Sequence of chain 23.C:
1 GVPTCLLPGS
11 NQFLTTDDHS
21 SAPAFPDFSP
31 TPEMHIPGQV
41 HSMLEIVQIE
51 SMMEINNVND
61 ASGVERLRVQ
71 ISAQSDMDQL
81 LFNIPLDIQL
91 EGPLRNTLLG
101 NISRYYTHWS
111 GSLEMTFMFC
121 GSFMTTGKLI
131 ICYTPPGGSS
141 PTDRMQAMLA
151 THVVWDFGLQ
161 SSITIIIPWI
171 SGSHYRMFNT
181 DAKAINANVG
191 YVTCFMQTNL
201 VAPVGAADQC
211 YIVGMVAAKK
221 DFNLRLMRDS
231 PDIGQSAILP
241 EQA

This protein binds this small molecule.
Small molecule (SMILES): Cc1cc(CCCCCCCOc2ccc(C3=NCCO3)cc2)on1

Sequence of chain 23.A:
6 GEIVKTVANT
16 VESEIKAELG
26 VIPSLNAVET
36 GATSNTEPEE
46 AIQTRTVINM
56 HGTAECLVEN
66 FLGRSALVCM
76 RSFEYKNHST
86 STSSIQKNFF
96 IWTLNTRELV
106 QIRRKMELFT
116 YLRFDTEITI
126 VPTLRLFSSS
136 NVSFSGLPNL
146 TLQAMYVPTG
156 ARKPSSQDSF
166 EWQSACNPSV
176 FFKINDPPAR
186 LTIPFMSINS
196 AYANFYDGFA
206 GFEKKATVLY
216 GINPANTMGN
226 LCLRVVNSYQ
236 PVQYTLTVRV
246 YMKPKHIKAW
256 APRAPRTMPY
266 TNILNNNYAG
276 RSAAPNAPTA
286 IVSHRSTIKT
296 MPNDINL

Binding-site contacts:
Ligand atom C31 contacts residue TYR197 of chain 23.A at 3.7 Å (hydrophobic).
Ligand atom C7C contacts residue ILE123 of chain 23.A at 3.5 Å (hydrophobic).
Ligand atom C7C contacts residue LEU99 of chain 23.A at 3.5 Å (hydrophobic).
Ligand atom O1A contacts residue LEU226 of chain 23.A at 3.8 Å.
Ligand atom C4A contacts residue TYR151 of chain 23.A at 3.8 Å (hydrophobic).
Ligand atom C1B contacts residue LEU99 of chain 23.A at 3.9 Å (hydrophobic).
Ligand atom C31 contacts residue ASN199 of chain 23.A at 3.4 Å.
Ligand atom N2 contacts residue ASN221 of chain 23.A at 3.9 Å.
Ligand atom C5C contacts residue LEU99 of chain 23.A at 3.6 Å (hydrophobic).
Ligand atom O1 contacts residue TYR197 of chain 23.A at 3.9 Å.
Ligand atom C2B contacts residue LEU226 of chain 23.A at 3.6 Å (hydrophobic).
Ligand atom C6C contacts residue LEU99 of chain 23.A at 3.6 Å (hydrophobic).
Ligand atom O1A contacts residue ALA149 of chain 23.A at 3.7 Å.
Ligand atom C2A contacts residue LEU186 of chain 23.A at 3.7 Å (hydrophobic).
Ligand atom C6B contacts residue ILE188 of chain 23.A at 3.7 Å (hydrophobic).
Ligand atom C2B contacts residue ILE123 of chain 23.A at 3.5 Å (hydrophobic).
Ligand atom C4B contacts residue LEU226 of chain 23.A at 3.9 Å (hydrophobic).
Ligand atom C1C contacts residue TYR197 of chain 23.A at 3.7 Å (hydrophobic).
Ligand atom C4A contacts residue PRO173 of chain 23.A at 3.3 Å (hydrophobic).
Ligand atom O1 contacts residue MET223 of chain 23.A at 3.6 Å (h-bond).
Ligand atom C5A contacts residue VAL175 of chain 23.A at 3.9 Å (hydrophobic).
Ligand atom C3B contacts residue ILE123 of chain 23.A at 3.9 Å (hydrophobic).
Ligand atom C5A contacts residue LEU186 of chain 23.A at 3.6 Å (hydrophobic).
Ligand atom C6C contacts residue TRP97 of chain 23.A at 3.9 Å (hydrophobic).
Ligand atom C4A contacts residue LEU186 of chain 23.A at 3.9 Å (hydrophobic).
Ligand atom C3 contacts residue TYR197 of chain 23.A at 3.7 Å (hydrophobic).
Ligand atom C5C contacts residue THR101 of chain 23.A at 3.7 Å.
Ligand atom C5 contacts residue TYR197 of chain 23.A at 3.8 Å (hydrophobic).
Ligand atom C5A contacts residue PRO173 of chain 23.A at 3.5 Å (hydrophobic).
Ligand atom O1A contacts residue LEU186 of chain 23.A at 3.7 Å.
Ligand atom O1B contacts residue TRP97 of chain 23.A at 3.6 Å.
Ligand atom C3B contacts residue LEU226 of chain 23.A at 3.5 Å (hydrophobic).
Ligand atom O1B contacts residue LEU99 of chain 23.A at 3.1 Å.
Ligand atom C4 contacts residue TYR197 of chain 23.A at 3.6 Å (hydrophobic).
Ligand atom C5B contacts residue ILE188 of chain 23.A at 3.6 Å (hydrophobic).
Ligand atom C6C contacts residue ILE123 of chain 23.A at 3.6 Å (hydrophobic).
Ligand atom C4C contacts residue THR121 of chain 23.A at 3.7 Å.
Ligand atom C5A contacts residue ALA149 of chain 23.A at 3.2 Å (hydrophobic).
Ligand atom C2C contacts residue THR101 of chain 23.A at 3.8 Å.
Ligand atom N3A contacts residue TYR151 of chain 23.A at 3.3 Å.